The protein below binds the small molecule below.
Small molecule (SMILES): CC(=O)N[C@@H]1[C@@H](O)[C@H](O)[C@@H](CO)O[C@H]1O

Binding-site contacts:
Ligand atom C3 contacts residue ASN514 of chain 1.B at 3.9 Å.
Ligand atom O7 contacts residue ASN514 of chain 1.B at 3.5 Å (h-bond).
Ligand atom C2 contacts residue ASN514 of chain 1.B at 2.5 Å.
Ligand atom C5 contacts residue ASN514 of chain 1.B at 3.8 Å.
Ligand atom O5 contacts residue ASN514 of chain 1.B at 2.4 Å (h-bond).
Ligand atom C4 contacts residue ASN514 of chain 1.B at 4.3 Å.
Ligand atom C8 contacts residue HIS535 of chain 1.B at 3.8 Å.
Ligand atom N2 contacts residue ASN514 of chain 1.B at 3.0 Å (h-bond).
Ligand atom C7 contacts residue HIS535 of chain 1.B at 4.4 Å.
Ligand atom C7 contacts residue ASN514 of chain 1.B at 3.4 Å.
Ligand atom O7 contacts residue HIS535 of chain 1.B at 4.4 Å.
Ligand atom C1 contacts residue ASN514 of chain 1.B at 1.6 Å.

Sequence of chain 1.B:
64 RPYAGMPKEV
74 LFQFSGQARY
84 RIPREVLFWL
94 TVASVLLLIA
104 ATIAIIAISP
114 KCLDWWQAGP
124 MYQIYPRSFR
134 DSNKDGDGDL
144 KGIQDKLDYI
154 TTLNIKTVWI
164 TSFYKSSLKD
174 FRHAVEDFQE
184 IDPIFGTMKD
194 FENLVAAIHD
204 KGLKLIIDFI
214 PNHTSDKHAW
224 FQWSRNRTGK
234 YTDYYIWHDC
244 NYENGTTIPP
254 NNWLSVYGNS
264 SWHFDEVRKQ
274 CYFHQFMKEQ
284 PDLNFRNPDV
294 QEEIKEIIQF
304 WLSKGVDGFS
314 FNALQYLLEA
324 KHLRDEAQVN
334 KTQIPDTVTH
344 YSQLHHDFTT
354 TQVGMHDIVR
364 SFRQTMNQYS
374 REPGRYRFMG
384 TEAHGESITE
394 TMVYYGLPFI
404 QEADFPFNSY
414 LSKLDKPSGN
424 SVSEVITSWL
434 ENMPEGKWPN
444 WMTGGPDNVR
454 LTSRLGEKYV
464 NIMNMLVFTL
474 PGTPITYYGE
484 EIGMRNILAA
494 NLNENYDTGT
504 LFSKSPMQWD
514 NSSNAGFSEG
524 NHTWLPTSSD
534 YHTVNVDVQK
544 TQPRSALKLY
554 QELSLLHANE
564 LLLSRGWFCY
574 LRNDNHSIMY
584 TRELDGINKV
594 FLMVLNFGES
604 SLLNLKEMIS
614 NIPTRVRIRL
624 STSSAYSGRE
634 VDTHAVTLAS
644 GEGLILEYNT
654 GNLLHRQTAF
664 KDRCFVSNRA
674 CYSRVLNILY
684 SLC